Sequence of chain 6.B:
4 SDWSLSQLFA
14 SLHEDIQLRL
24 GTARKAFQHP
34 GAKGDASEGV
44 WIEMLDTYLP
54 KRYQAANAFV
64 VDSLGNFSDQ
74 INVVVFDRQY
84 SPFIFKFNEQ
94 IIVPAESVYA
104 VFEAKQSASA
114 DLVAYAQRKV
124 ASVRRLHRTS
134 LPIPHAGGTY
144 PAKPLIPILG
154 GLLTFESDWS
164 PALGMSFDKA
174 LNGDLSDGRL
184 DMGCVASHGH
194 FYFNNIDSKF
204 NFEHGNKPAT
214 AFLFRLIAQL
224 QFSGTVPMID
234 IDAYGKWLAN

Sequence of chain 5.B:
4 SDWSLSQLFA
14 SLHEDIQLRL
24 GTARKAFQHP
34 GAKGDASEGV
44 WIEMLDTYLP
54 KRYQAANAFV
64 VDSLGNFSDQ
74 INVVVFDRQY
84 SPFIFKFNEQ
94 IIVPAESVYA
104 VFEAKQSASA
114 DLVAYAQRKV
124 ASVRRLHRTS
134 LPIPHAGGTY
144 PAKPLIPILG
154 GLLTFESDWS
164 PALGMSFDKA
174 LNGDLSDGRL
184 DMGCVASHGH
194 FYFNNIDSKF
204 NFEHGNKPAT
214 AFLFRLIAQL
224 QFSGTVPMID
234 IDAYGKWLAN

The protein below binds the small molecule below.
Small molecule (SMILES): NC1N=CNc2c1ncn2[C@@H]1O[C@@H]2CO[P](=O)(O)O[C@H]3[C@@H](O)[C@H](n4cnc5c4NC=NC5N)O[C@@H]3CO[P](=O)(O)O[C@H]3[C@@H](O)[C@H](n4cnc5c4NC=NC5N)O[C@@H]3CO[P](=O)(O)O[C@H]2[C@H]1O

Binding-site contacts:
Ligand atom C2' contacts residue A1 of chain 6.E at 0.0 Å.
Ligand atom OP1 contacts residue A3 of chain 6.E at 0.0 Å (h-bond).
Ligand atom O4' contacts residue A2 of chain 5.E at 0.0 Å (h-bond).
Ligand atom OP2 contacts residue A2 of chain 6.E at 0.0 Å (h-bond).
Ligand atom OP2 contacts residue A3 of chain 5.E at 0.0 Å (h-bond).
Ligand atom N3 contacts residue A1 of chain 6.E at 0.0 Å (h-bond).
Ligand atom O5' contacts residue A2 of chain 6.E at 0.0 Å (h-bond).
Ligand atom P contacts residue A2 of chain 6.E at 0.0 Å.
Ligand atom C6 contacts residue A1 of chain 6.E at 0.0 Å.
Ligand atom C4 contacts residue A2 of chain 5.E at 0.0 Å.
Ligand atom N1 contacts residue A2 of chain 5.E at 0.0 Å (h-bond).
Ligand atom C6 contacts residue A2 of chain 5.E at 0.0 Å.
Ligand atom C1' contacts residue A2 of chain 6.E at 0.0 Å.
Ligand atom N9 contacts residue A2 of chain 5.E at 0.0 Å (h-bond).
Ligand atom C2 contacts residue A2 of chain 5.E at 0.0 Å.
Ligand atom N1 contacts residue A1 of chain 6.E at 0.0 Å (h-bond).
Ligand atom N7 contacts residue A2 of chain 5.E at 0.0 Å (h-bond).
Ligand atom OP1 contacts residue A1 of chain 5.E at 0.0 Å (h-bond).
Ligand atom C4' contacts residue A1 of chain 6.E at 0.0 Å.
Ligand atom C5 contacts residue A2 of chain 5.E at 0.0 Å.
Ligand atom C8 contacts residue A1 of chain 6.E at 0.0 Å.
Ligand atom N3 contacts residue A2 of chain 5.E at 0.0 Å (h-bond).
Ligand atom C1' contacts residue A3 of chain 5.E at 0.0 Å.
Ligand atom C5' contacts residue A2 of chain 5.E at 0.0 Å.
Ligand atom C4' contacts residue A2 of chain 5.E at 0.0 Å.
Ligand atom C4' contacts residue A3 of chain 5.E at 0.0 Å.
Ligand atom C4' contacts residue A3 of chain 6.E at 0.0 Å.
Ligand atom C5 contacts residue A1 of chain 6.E at 0.0 Å.
Ligand atom P contacts residue A3 of chain 5.E at 0.0 Å.
Ligand atom C4 contacts residue A1 of chain 6.E at 0.0 Å.
Ligand atom C2' contacts residue A2 of chain 5.E at 0.0 Å.
Ligand atom C5' contacts residue A1 of chain 6.E at 0.0 Å.
Ligand atom O4' contacts residue A1 of chain 6.E at 0.0 Å (h-bond).
Ligand atom C8 contacts residue A2 of chain 5.E at 0.0 Å.
Ligand atom O4' contacts residue A3 of chain 6.E at 0.0 Å (h-bond).
Ligand atom C3' contacts residue A2 of chain 5.E at 0.0 Å.
Ligand atom C2 contacts residue A1 of chain 6.E at 0.0 Å.
Ligand atom N9 contacts residue A1 of chain 6.E at 0.0 Å (h-bond).
Ligand atom C3' contacts residue A1 of chain 6.E at 0.0 Å.
Ligand atom N7 contacts residue A1 of chain 6.E at 0.0 Å (h-bond).

Sequence of chain 4.B:
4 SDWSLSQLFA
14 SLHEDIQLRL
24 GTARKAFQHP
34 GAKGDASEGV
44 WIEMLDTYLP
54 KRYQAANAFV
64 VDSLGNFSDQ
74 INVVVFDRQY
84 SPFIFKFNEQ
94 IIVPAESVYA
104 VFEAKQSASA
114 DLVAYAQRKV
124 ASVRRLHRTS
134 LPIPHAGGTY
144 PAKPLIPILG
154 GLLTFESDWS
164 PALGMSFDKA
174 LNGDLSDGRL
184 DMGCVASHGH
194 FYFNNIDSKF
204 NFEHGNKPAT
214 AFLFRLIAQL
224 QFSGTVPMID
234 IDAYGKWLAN